A small-molecule ligand and the protein it binds are described below.
Small molecule (SMILES): CC(=O)N[C@H]1[C@H](O[C@H]2[C@H](O)[C@@H](NC(C)=O)CO[C@@H]2CO)O[C@H](CO)[C@@H](O)[C@@H]1O

Binding-site contacts:
Ligand atom O7 contacts residue ASN1098 of chain 1.A at 3.5 Å (h-bond).
Ligand atom N2 contacts residue ASN1098 of chain 1.A at 3.0 Å (h-bond).
Ligand atom C8 contacts residue HIS1101 of chain 1.A at 3.7 Å.
Ligand atom C7 contacts residue THR1100 of chain 1.A at 4.5 Å.
Ligand atom C4 contacts residue ASN1098 of chain 1.A at 4.2 Å.
Ligand atom C6 contacts residue PHE1103 of chain 1.A at 3.9 Å (hydrophobic).
Ligand atom C5 contacts residue HIS1101 of chain 1.A at 3.8 Å.
Ligand atom C3 contacts residue THR1100 of chain 1.A at 4.1 Å.
Ligand atom C2 contacts residue ASN1098 of chain 1.A at 2.5 Å.
Ligand atom O7 contacts residue HIS1101 of chain 1.A at 4.1 Å.
Ligand atom C8 contacts residue THR1100 of chain 1.A at 4.4 Å.
Ligand atom O5 contacts residue ASN1098 of chain 1.A at 2.3 Å (h-bond).
Ligand atom C1 contacts residue ASN1098 of chain 1.A at 1.4 Å.
Ligand atom O5 contacts residue HIS1101 of chain 1.A at 4.3 Å.
Ligand atom C7 contacts residue HIS1101 of chain 1.A at 4.2 Å.
Ligand atom O5 contacts residue PHE1103 of chain 1.A at 4.0 Å.
Ligand atom C1 contacts residue HIS1101 of chain 1.A at 4.4 Å.
Ligand atom C5 contacts residue ASN1098 of chain 1.A at 3.6 Å.
Ligand atom C1 contacts residue THR1100 of chain 1.A at 3.8 Å.
Ligand atom C7 contacts residue ASN1098 of chain 1.A at 3.5 Å.
Ligand atom C2 contacts residue THR1100 of chain 1.A at 3.9 Å.
Ligand atom C8 contacts residue ASN1098 of chain 1.A at 3.9 Å.
Ligand atom C6 contacts residue HIS1101 of chain 1.A at 4.2 Å.
Ligand atom O6 contacts residue PHE1103 of chain 1.A at 4.2 Å.
Ligand atom N2 contacts residue THR1100 of chain 1.A at 3.4 Å (h-bond).
Ligand atom C3 contacts residue ASN1098 of chain 1.A at 3.8 Å.

Sequence of chain 1.A:
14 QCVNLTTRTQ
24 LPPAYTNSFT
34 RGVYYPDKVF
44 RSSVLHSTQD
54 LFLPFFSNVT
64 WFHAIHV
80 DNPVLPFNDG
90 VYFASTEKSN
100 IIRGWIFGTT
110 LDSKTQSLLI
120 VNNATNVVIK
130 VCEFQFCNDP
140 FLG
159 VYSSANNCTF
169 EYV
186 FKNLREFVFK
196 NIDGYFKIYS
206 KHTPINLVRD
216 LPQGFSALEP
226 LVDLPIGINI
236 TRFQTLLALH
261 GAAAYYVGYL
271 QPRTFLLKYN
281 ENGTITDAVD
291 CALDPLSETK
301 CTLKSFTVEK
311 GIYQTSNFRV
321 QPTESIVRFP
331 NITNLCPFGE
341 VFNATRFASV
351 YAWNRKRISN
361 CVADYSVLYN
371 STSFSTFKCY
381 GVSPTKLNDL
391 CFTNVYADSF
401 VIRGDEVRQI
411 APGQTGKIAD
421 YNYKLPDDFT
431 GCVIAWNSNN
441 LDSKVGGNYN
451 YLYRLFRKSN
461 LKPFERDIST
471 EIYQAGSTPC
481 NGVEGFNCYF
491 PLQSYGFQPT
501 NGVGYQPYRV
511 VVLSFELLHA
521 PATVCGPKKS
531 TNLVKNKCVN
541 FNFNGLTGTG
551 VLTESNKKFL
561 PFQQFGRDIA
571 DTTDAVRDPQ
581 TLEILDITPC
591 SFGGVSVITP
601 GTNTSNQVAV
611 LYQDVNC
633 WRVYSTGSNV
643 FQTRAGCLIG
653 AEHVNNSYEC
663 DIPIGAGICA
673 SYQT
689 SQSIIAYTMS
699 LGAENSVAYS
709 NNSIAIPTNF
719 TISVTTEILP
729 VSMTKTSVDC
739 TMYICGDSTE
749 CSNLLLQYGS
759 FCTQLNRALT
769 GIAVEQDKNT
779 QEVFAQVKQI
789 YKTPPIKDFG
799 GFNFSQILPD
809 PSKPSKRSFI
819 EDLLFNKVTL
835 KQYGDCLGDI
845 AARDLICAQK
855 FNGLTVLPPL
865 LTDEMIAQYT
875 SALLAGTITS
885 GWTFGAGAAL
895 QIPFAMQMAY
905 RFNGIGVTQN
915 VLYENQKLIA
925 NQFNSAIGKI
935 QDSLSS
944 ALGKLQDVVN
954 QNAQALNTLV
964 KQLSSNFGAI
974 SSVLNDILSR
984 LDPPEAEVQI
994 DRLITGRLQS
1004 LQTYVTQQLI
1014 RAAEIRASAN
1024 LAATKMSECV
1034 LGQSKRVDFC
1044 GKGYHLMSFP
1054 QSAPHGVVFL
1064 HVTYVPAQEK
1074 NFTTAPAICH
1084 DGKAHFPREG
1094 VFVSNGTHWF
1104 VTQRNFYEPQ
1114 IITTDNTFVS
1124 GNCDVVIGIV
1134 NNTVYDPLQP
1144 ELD